Sequence of chain 1.C:
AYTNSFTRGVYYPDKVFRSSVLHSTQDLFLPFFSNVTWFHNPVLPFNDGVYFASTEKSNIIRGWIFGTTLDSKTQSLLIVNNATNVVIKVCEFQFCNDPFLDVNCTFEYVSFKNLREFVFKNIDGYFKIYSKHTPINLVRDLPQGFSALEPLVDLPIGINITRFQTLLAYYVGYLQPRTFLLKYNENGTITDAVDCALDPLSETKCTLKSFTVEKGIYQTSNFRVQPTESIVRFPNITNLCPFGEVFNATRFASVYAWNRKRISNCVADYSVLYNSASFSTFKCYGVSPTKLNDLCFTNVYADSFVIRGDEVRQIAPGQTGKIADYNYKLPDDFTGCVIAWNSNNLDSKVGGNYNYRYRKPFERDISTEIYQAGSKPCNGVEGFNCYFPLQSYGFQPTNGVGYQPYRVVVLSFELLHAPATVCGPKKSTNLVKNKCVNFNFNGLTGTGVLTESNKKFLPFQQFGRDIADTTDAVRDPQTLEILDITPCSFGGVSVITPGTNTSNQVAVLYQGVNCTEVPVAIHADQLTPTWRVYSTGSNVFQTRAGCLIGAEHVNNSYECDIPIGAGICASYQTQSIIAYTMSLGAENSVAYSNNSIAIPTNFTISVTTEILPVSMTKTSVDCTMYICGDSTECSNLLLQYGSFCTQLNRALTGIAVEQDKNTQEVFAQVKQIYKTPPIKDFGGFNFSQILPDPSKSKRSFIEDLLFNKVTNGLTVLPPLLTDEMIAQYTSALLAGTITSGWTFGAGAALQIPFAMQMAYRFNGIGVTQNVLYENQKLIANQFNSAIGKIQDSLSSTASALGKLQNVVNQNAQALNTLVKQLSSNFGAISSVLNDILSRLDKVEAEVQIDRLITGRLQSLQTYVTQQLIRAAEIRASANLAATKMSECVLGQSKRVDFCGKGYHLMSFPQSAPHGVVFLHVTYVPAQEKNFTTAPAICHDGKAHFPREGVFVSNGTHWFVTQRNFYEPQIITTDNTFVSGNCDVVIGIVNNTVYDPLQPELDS

Binding-site contacts:
Ligand atom C8 contacts residue GLN642 of chain 1.C at 4.3 Å.
Ligand atom C4 contacts residue ASN614 of chain 1.C at 4.2 Å.
Ligand atom C1 contacts residue THR616 of chain 1.C at 3.9 Å.
Ligand atom C2 contacts residue ASN614 of chain 1.C at 2.5 Å.
Ligand atom O5 contacts residue ASN614 of chain 1.C at 2.3 Å (h-bond).
Ligand atom C1 contacts residue ASN614 of chain 1.C at 1.4 Å.
Ligand atom C7 contacts residue ASN614 of chain 1.C at 3.3 Å.
Ligand atom C5 contacts residue THR616 of chain 1.C at 3.9 Å.
Ligand atom C3 contacts residue ASN614 of chain 1.C at 3.8 Å.
Ligand atom C6 contacts residue THR616 of chain 1.C at 3.9 Å.
Ligand atom C5 contacts residue ASN614 of chain 1.C at 3.7 Å.
Ligand atom O7 contacts residue ASN614 of chain 1.C at 3.0 Å (h-bond).
Ligand atom O5 contacts residue THR616 of chain 1.C at 3.2 Å (h-bond).
Ligand atom N2 contacts residue ASN614 of chain 1.C at 3.0 Å (h-bond).
Ligand atom O6 contacts residue THR616 of chain 1.C at 2.8 Å (h-bond).

This small molecule binds to this protein.
Small molecule (SMILES): CC(=O)N[C@@H]1[C@@H](O)[C@H](O)[C@@H](CO)O[C@H]1O